This protein binds this small molecule.
Small molecule (SMILES): CC(=O)N[C@@H]1[C@@H](O)[C@H](O)[C@@H](CO)O[C@H]1O

Binding-site contacts:
Ligand atom O7 contacts residue GLN100 of chain 2.A at 3.3 Å.
Ligand atom C1 contacts residue ASN122 of chain 2.A at 1.4 Å.
Ligand atom C7 contacts residue GLN100 of chain 2.A at 4.2 Å.
Ligand atom C3 contacts residue LYS133 of chain 2.A at 3.9 Å.
Ligand atom O7 contacts residue SER120 of chain 2.A at 3.8 Å.
Ligand atom C1 contacts residue LYS133 of chain 2.A at 4.3 Å.
Ligand atom C7 contacts residue LYS133 of chain 2.A at 3.9 Å.
Ligand atom O7 contacts residue LYS133 of chain 2.A at 3.6 Å.
Ligand atom N2 contacts residue ASN122 of chain 2.A at 2.9 Å (h-bond).
Ligand atom O5 contacts residue ASN122 of chain 2.A at 2.4 Å (h-bond).
Ligand atom O7 contacts residue PHE121 of chain 2.A at 4.4 Å.
Ligand atom C7 contacts residue ASN122 of chain 2.A at 3.4 Å.
Ligand atom C5 contacts residue LYS131 of chain 2.A at 3.4 Å.
Ligand atom C4 contacts residue ASN122 of chain 2.A at 4.2 Å.
Ligand atom O3 contacts residue LYS133 of chain 2.A at 4.3 Å.
Ligand atom O5 contacts residue LYS131 of chain 2.A at 2.7 Å (salt-bridge).
Ligand atom C1 contacts residue LYS131 of chain 2.A at 3.6 Å.
Ligand atom C2 contacts residue LYS133 of chain 2.A at 3.9 Å.
Ligand atom C3 contacts residue ASN122 of chain 2.A at 3.8 Å.
Ligand atom O7 contacts residue ASN122 of chain 2.A at 4.3 Å.
Ligand atom N2 contacts residue LYS133 of chain 2.A at 3.2 Å (salt-bridge).
Ligand atom C6 contacts residue LYS131 of chain 2.A at 3.2 Å.
Ligand atom C5 contacts residue ASN122 of chain 2.A at 3.7 Å.
Ligand atom O7 contacts residue THR98 of chain 2.A at 4.5 Å.
Ligand atom C8 contacts residue ASN122 of chain 2.A at 3.5 Å.
Ligand atom C8 contacts residue THR98 of chain 2.A at 3.6 Å.
Ligand atom C2 contacts residue ASN122 of chain 2.A at 2.5 Å.
Ligand atom O6 contacts residue LYS131 of chain 2.A at 2.6 Å (salt-bridge).

Sequence of chain 2.A:
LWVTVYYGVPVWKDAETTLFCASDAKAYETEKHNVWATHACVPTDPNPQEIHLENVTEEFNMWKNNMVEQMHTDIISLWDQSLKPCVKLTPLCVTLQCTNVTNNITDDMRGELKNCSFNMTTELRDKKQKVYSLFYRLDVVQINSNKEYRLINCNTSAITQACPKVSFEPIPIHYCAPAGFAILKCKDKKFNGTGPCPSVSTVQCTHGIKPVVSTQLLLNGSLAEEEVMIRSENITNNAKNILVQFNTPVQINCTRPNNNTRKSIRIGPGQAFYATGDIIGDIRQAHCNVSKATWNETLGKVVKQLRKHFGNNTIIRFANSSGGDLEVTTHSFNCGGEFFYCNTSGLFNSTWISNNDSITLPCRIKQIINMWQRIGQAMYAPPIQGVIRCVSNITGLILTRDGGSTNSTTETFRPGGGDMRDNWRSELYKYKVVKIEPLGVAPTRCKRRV